Sequence of chain 44.E:
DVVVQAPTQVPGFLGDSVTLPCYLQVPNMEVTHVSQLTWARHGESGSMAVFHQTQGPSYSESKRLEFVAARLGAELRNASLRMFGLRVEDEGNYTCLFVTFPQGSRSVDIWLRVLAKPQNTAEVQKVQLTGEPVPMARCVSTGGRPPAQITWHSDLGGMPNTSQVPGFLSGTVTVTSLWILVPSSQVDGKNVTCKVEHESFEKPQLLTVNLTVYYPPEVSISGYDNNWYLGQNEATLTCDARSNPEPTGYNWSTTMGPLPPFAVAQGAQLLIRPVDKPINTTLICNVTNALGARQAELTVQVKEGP

The small molecule below binds the protein below.
Small molecule (SMILES): CC(=O)N[C@H]1[C@H](O[C@H]2[C@H](O)[C@@H](NC(C)=O)CO[C@@H]2CO)O[C@H](CO)[C@@H](O[C@@H]2O[C@H](CO)[C@@H](O)[C@H](O)[C@@H]2O)[C@@H]1O

Binding-site contacts:
Ligand atom C3 contacts residue ASN105 of chain 44.E at 3.8 Å.
Ligand atom O5 contacts residue ASN105 of chain 44.E at 2.4 Å (h-bond).
Ligand atom C2 contacts residue ASN105 of chain 44.E at 2.5 Å.
Ligand atom O5 contacts residue VAL95 of chain 44.E at 4.5 Å.
Ligand atom C8 contacts residue PRO48 of chain 44.E at 4.4 Å (hydrophobic).
Ligand atom C6 contacts residue VAL95 of chain 44.E at 3.6 Å (hydrophobic).
Ligand atom C5 contacts residue VAL95 of chain 44.E at 4.5 Å (hydrophobic).
Ligand atom O6 contacts residue ALA96 of chain 44.E at 4.3 Å.
Ligand atom C1 contacts residue ASN105 of chain 44.E at 1.4 Å.
Ligand atom O5 contacts residue ALA96 of chain 44.E at 4.5 Å.
Ligand atom C4 contacts residue ASN105 of chain 44.E at 4.3 Å.
Ligand atom C7 contacts residue ASN105 of chain 44.E at 3.6 Å.
Ligand atom O6 contacts residue VAL95 of chain 44.E at 2.9 Å (h-bond).
Ligand atom C5 contacts residue ASN105 of chain 44.E at 3.6 Å.
Ligand atom O7 contacts residue ASN105 of chain 44.E at 4.0 Å.
Ligand atom N2 contacts residue ASN105 of chain 44.E at 2.9 Å (h-bond).
Ligand atom C8 contacts residue TYR50 of chain 44.E at 4.1 Å (hydrophobic).